This small molecule binds to this protein.
Small molecule (SMILES): NS(=O)(=O)CCNC(=O)/C(Cc1ccc(O)c(Br)c1)=N/O

Sequence of chain 1.A:
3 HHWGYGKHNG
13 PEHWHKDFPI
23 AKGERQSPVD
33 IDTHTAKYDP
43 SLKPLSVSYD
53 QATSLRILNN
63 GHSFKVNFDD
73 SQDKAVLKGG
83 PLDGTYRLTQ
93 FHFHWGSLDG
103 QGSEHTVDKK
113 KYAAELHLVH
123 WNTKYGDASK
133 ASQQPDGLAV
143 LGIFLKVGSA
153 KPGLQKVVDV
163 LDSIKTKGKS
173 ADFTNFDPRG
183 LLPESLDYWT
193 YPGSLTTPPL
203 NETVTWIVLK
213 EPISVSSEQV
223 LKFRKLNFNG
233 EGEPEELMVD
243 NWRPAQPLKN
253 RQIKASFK

Binding-site contacts:
Ligand atom C2 contacts residue THR91 of chain 1.A at 4.0 Å.
Ligand atom S6 contacts residue THR91 of chain 1.A at 3.8 Å.
Ligand atom O21 contacts residue LEU140 of chain 1.A at 3.5 Å.
Ligand atom O9 contacts residue GLN92 of chain 1.A at 3.5 Å.
Ligand atom BR contacts residue LEU197 of chain 1.A at 3.8 Å.
Ligand atom N3 contacts residue OE21 of chain 1.D at 4.2 Å.
Ligand atom O1 contacts residue OE21 of chain 1.D at 4.2 Å.
Ligand atom S6 contacts residue ASN69 of chain 1.A at 4.1 Å.
Ligand atom C11 contacts residue VAL121 of chain 1.A at 4.0 Å (hydrophobic).
Ligand atom C13 contacts residue SER134 of chain 1.A at 4.1 Å.
Ligand atom N8 contacts residue THR91 of chain 1.A at 2.9 Å (h-bond).
Ligand atom N8 contacts residue ASN69 of chain 1.A at 3.5 Å.
Ligand atom S6 contacts residue LYS67 of chain 1.A at 4.1 Å.
Ligand atom O9 contacts residue ASN69 of chain 1.A at 3.6 Å.
Ligand atom BR contacts residue ASN203 of chain 1.A at 4.0 Å.
Ligand atom C2 contacts residue GLN92 of chain 1.A at 4.2 Å.
Ligand atom O7 contacts residue LYS67 of chain 1.A at 4.2 Å.
Ligand atom O9 contacts residue LYS67 of chain 1.A at 3.1 Å (salt-bridge).
Ligand atom C16 contacts residue PRO201 of chain 1.A at 4.1 Å (hydrophobic).
Ligand atom BR contacts residue SER134 of chain 1.A at 4.0 Å.
Ligand atom O1 contacts residue GLN92 of chain 1.A at 2.9 Å (h-bond).
Ligand atom O17 contacts residue PRO200 of chain 1.A at 3.8 Å.
Ligand atom C19 contacts residue OE21 of chain 1.D at 3.8 Å.
Ligand atom O21 contacts residue ALA130 of chain 1.A at 2.9 Å (h-bond).
Ligand atom C4 contacts residue OE21 of chain 1.D at 3.7 Å.
Ligand atom C18 contacts residue OE21 of chain 1.D at 3.8 Å.
Ligand atom O1 contacts residue THR91 of chain 1.A at 3.9 Å.
Ligand atom C13 contacts residue LEU197 of chain 1.A at 3.9 Å (hydrophobic).
Ligand atom C5 contacts residue THR91 of chain 1.A at 3.1 Å.
Ligand atom C14 contacts residue LEU197 of chain 1.A at 3.6 Å (hydrophobic).
Ligand atom BR contacts residue PRO201 of chain 1.A at 3.7 Å.
Ligand atom O1 contacts residue VAL121 of chain 1.A at 4.1 Å.
Ligand atom O17 contacts residue PRO201 of chain 1.A at 3.1 Å.
Ligand atom C11 contacts residue LEU140 of chain 1.A at 4.1 Å (hydrophobic).
Ligand atom N8 contacts residue PHE70 of chain 1.A at 4.0 Å.
Ligand atom N20 contacts residue ALA130 of chain 1.A at 3.5 Å.
Ligand atom C16 contacts residue LEU197 of chain 1.A at 3.9 Å (hydrophobic).
Ligand atom O9 contacts residue THR91 of chain 1.A at 3.8 Å.
Ligand atom O21 contacts residue SER134 of chain 1.A at 3.5 Å.
Ligand atom C12 contacts residue LEU197 of chain 1.A at 4.3 Å (hydrophobic).